Sequence of chain 1.A:
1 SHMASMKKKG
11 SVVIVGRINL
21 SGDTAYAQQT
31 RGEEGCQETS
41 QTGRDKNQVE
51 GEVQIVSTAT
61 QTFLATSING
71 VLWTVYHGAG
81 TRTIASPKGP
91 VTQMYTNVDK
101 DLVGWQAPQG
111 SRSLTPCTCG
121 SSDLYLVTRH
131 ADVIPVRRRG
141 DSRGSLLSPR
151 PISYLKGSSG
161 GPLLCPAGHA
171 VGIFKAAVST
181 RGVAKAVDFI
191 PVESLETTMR

This small molecule binds to this protein.
Small molecule (SMILES): C=C[C@@H]1C[C@]1(NC(=O)[C@@H]1C[C@@H](Oc2ncc(OC)c3ccc(Cl)cc23)CN1C(=O)[C@@H](NC(=O)OC(C)(C)C)C(C)(C)C)C(=O)NS(=O)(=O)C1CC1

Binding-site contacts:
Ligand atom O22 contacts residue SER158 of chain 1.A at 3.3 Å (h-bond).
Ligand atom C30 contacts residue ASP101 of chain 1.A at 3.6 Å.
Ligand atom C19 contacts residue SER159 of chain 1.A at 3.5 Å.
Ligand atom C48 contacts residue ASP188 of chain 1.A at 3.6 Å.
Ligand atom C28 contacts residue GLY78 of chain 1.A at 3.6 Å.
Ligand atom S24 contacts residue SER159 of chain 1.A at 3.4 Å (h-bond).
Ligand atom C18 contacts residue PHE174 of chain 1.A at 3.1 Å (hydrophobic).
Ligand atom N9 contacts residue LYS175 of chain 1.A at 3.0 Å (salt-bridge).
Ligand atom C14 contacts residue ASP101 of chain 1.A at 3.5 Å.
Ligand atom O44 contacts residue ALA177 of chain 1.A at 3.1 Å (h-bond).
Ligand atom O35 contacts residue ALA176 of chain 1.A at 3.2 Å.
Ligand atom C21 contacts residue LYS156 of chain 1.A at 3.6 Å.
Ligand atom C20 contacts residue LEU155 of chain 1.A at 3.4 Å (hydrophobic).
Ligand atom C42 contacts residue ALA177 of chain 1.A at 3.5 Å (hydrophobic).
Ligand atom N23 contacts residue SER159 of chain 1.A at 3.3 Å (h-bond).
Ligand atom O22 contacts residue LEU155 of chain 1.A at 3.5 Å (h-bond).
Ligand atom C50 contacts residue ASP101 of chain 1.A at 3.4 Å.
Ligand atom C12 contacts residue HIS77 of chain 1.A at 3.6 Å.
Ligand atom C2 contacts residue HIS77 of chain 1.A at 3.6 Å.
Ligand atom C38 contacts residue ALA177 of chain 1.A at 3.5 Å (hydrophobic).
Ligand atom C29 contacts residue GLN61 of chain 1.A at 3.6 Å.
Ligand atom O26 contacts residue SER159 of chain 1.A at 2.9 Å (h-bond).
Ligand atom O35 contacts residue ALA177 of chain 1.A at 2.9 Å (h-bond).
Ligand atom O25 contacts residue GLY157 of chain 1.A at 3.0 Å (h-bond).
Ligand atom N23 contacts residue HIS77 of chain 1.A at 3.2 Å (h-bond).
Ligand atom O49 contacts residue VAL98 of chain 1.A at 3.6 Å (h-bond).
Ligand atom O49 contacts residue ASP101 of chain 1.A at 3.4 Å.
Ligand atom O22 contacts residue SER159 of chain 1.A at 3.3 Å (h-bond).
Ligand atom O26 contacts residue GLY157 of chain 1.A at 3.2 Å.
Ligand atom C13 contacts residue ASP101 of chain 1.A at 3.5 Å.
Ligand atom O26 contacts residue PHE63 of chain 1.A at 3.5 Å.
Ligand atom C27 contacts residue HIS77 of chain 1.A at 3.4 Å.
Ligand atom C28 contacts residue HIS77 of chain 1.A at 3.3 Å.
Ligand atom C21 contacts residue ILE152 of chain 1.A at 3.6 Å (hydrophobic).
Ligand atom C20 contacts residue LYS156 of chain 1.A at 3.6 Å.
Ligand atom C50 contacts residue VAL98 of chain 1.A at 3.5 Å (hydrophobic).
Ligand atom N41 contacts residue ALA177 of chain 1.A at 2.9 Å (h-bond).
Ligand atom O22 contacts residue GLY157 of chain 1.A at 2.9 Å (h-bond).
Ligand atom C28 contacts residue SER159 of chain 1.A at 3.4 Å.
Ligand atom N9 contacts residue HIS77 of chain 1.A at 3.5 Å (h-bond).